Sequence of chain 40.D:
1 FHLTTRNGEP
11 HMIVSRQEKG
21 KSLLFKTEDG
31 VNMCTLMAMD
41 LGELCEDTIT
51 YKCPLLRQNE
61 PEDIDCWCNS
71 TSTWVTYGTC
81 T

Binding-site contacts:
Ligand atom C4 contacts residue BMA1 of chain 40.V at 3.6 Å.
Ligand atom C2 contacts residue HIS2 of chain 40.D at 4.5 Å.
Ligand atom C1 contacts residue NAG1 of chain 40.T at 1.7 Å.
Ligand atom O3 contacts residue BMA1 of chain 40.V at 1.1 Å.
Ligand atom O2 contacts residue HIS2 of chain 40.D at 3.4 Å (h-bond).
Ligand atom C5 contacts residue NAG1 of chain 40.T at 3.8 Å.
Ligand atom C3 contacts residue NAG1 of chain 40.T at 4.1 Å.
Ligand atom C2 contacts residue NAG1 of chain 40.T at 2.9 Å.
Ligand atom O2 contacts residue BMA1 of chain 40.V at 3.0 Å (h-bond).
Ligand atom O5 contacts residue NAG1 of chain 40.T at 2.5 Å (h-bond).
Ligand atom C3 contacts residue BMA1 of chain 40.V at 2.5 Å.
Ligand atom O6 contacts residue NAG1 of chain 40.T at 4.5 Å.
Ligand atom O2 contacts residue NAG1 of chain 40.T at 3.4 Å (h-bond).
Ligand atom C2 contacts residue BMA1 of chain 40.V at 3.2 Å.
Ligand atom O4 contacts residue BMA1 of chain 40.V at 4.0 Å.

The small molecule below binds the protein below.
Small molecule (SMILES): OC[C@H]1O[C@@H](O)[C@@H](O)[C@@H](O)[C@@H]1O